Binding-site contacts:
Ligand atom CB contacts residue TYR61 of chain 1.B at 3.6 Å (hydrophobic).
Ligand atom CG contacts residue LEU138 of chain 1.B at 3.7 Å (hydrophobic).
Ligand atom CA contacts residue THR91 of chain 1.B at 3.2 Å.
Ligand atom O contacts residue SER142 of chain 1.B at 2.9 Å (h-bond).
Ligand atom C contacts residue SER142 of chain 1.B at 3.5 Å.
Ligand atom O contacts residue GLY141 of chain 1.B at 3.3 Å.
Ligand atom N contacts residue THR91 of chain 1.B at 2.8 Å (h-bond).
Ligand atom N contacts residue PRO89 of chain 1.B at 2.7 Å (h-bond).
Ligand atom O contacts residue TYR61 of chain 1.B at 3.5 Å.
Ligand atom C contacts residue TYR61 of chain 1.B at 3.6 Å (hydrophobic).
Ligand atom C contacts residue THR91 of chain 1.B at 3.5 Å.
Ligand atom OE1 contacts residue THR143 of chain 1.B at 2.7 Å (h-bond).
Ligand atom OXT contacts residue SER142 of chain 1.B at 4.3 Å.
Ligand atom OE1 contacts residue GLU193 of chain 1.B at 3.6 Å.
Ligand atom CG contacts residue TYR61 of chain 1.B at 4.3 Å (hydrophobic).
Ligand atom OE2 contacts residue LEU138 of chain 1.B at 4.1 Å.
Ligand atom OXT contacts residue THR91 of chain 1.B at 2.8 Å (h-bond).
Ligand atom C contacts residue ARG96 of chain 1.B at 3.4 Å.
Ligand atom CA contacts residue SER142 of chain 1.B at 3.4 Å.
Ligand atom CD contacts residue GLU193 of chain 1.B at 3.8 Å.
Ligand atom O contacts residue ARG96 of chain 1.B at 2.7 Å (salt-bridge).
Ligand atom N contacts residue TYR61 of chain 1.B at 4.0 Å.
Ligand atom OXT contacts residue LEU90 of chain 1.B at 3.4 Å.
Ligand atom C contacts residue PRO89 of chain 1.B at 4.1 Å (hydrophobic).
Ligand atom OE2 contacts residue SER142 of chain 1.B at 3.4 Å (h-bond).
Ligand atom OXT contacts residue PRO89 of chain 1.B at 3.5 Å (h-bond).
Ligand atom CA contacts residue TYR61 of chain 1.B at 4.1 Å (hydrophobic).
Ligand atom CA contacts residue GLU193 of chain 1.B at 3.3 Å.
Ligand atom CD contacts residue THR143 of chain 1.B at 3.2 Å.
Ligand atom OE2 contacts residue GLY141 of chain 1.B at 3.8 Å.
Ligand atom CB contacts residue LEU138 of chain 1.B at 4.0 Å (hydrophobic).
Ligand atom OE2 contacts residue THR143 of chain 1.B at 3.1 Å (h-bond).
Ligand atom N contacts residue GLU193 of chain 1.B at 2.8 Å (salt-bridge).
Ligand atom OXT contacts residue TYR61 of chain 1.B at 3.4 Å.
Ligand atom OXT contacts residue ARG96 of chain 1.B at 3.0 Å (salt-bridge).
Ligand atom CD contacts residue LEU138 of chain 1.B at 4.0 Å (hydrophobic).
Ligand atom N contacts residue TYR220 of chain 1.B at 3.6 Å.
Ligand atom CG contacts residue GLU193 of chain 1.B at 3.5 Å.
Ligand atom CA contacts residue PRO89 of chain 1.B at 4.0 Å (hydrophobic).
Ligand atom CB contacts residue GLU193 of chain 1.B at 4.0 Å.

Sequence of chain 1.B:
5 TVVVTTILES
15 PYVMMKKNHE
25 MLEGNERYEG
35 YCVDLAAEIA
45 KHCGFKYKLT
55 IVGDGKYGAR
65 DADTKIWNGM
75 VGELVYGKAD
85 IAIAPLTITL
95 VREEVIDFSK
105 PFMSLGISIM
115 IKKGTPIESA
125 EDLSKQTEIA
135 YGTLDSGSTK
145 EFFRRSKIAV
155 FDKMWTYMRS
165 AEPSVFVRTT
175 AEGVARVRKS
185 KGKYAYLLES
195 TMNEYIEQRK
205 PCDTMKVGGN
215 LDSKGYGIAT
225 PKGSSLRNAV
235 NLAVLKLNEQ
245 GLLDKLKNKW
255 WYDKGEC

The small molecule below binds the protein below.
Small molecule (SMILES): N[C@@H](CCC(=O)O)C(=O)O